A small-molecule ligand and the protein it binds are described below.
Small molecule (SMILES): CC(=O)N[C@H]1[C@H](O[C@H]2[C@H](O)[C@@H](NC(C)=O)CO[C@@H]2CO)O[C@H](CO)[C@@H](O[C@H]2O[C@H](CO)[C@@H](O[C@@H]3O[C@H](CO)[C@@H](O)[C@H](O)[C@@H]3O)[C@H](O)[C@@H]2O)[C@@H]1O

Binding-site contacts:
Ligand atom O6 contacts residue LYS75 of chain 1.A at 4.3 Å.
Ligand atom C5 contacts residue ASN204 of chain 1.A at 4.2 Å.
Ligand atom C8 contacts residue GLU214 of chain 1.A at 3.7 Å.
Ligand atom C6 contacts residue TRP208 of chain 1.A at 3.8 Å (hydrophobic).
Ligand atom O7 contacts residue TRP208 of chain 1.A at 3.5 Å.
Ligand atom C6 contacts residue ASP205 of chain 1.A at 3.7 Å.
Ligand atom C2 contacts residue ASN204 of chain 1.A at 2.8 Å.
Ligand atom O5 contacts residue TRP208 of chain 1.A at 3.8 Å.
Ligand atom C4 contacts residue GLU214 of chain 1.A at 3.4 Å.
Ligand atom O7 contacts residue ASN204 of chain 1.A at 3.4 Å (h-bond).
Ligand atom C8 contacts residue LEU93 of chain 1.A at 3.9 Å (hydrophobic).
Ligand atom O7 contacts residue LEU93 of chain 1.A at 4.2 Å.
Ligand atom C3 contacts residue ASN204 of chain 1.A at 4.2 Å.
Ligand atom O5 contacts residue ASP205 of chain 1.A at 3.2 Å (salt-bridge).
Ligand atom O6 contacts residue GLU209 of chain 1.A at 3.7 Å.
Ligand atom C6 contacts residue GLU209 of chain 1.A at 4.2 Å.
Ligand atom C8 contacts residue GLN244 of chain 1.A at 3.8 Å.
Ligand atom C7 contacts residue LEU93 of chain 1.A at 4.3 Å (hydrophobic).
Ligand atom C7 contacts residue ALA243 of chain 1.A at 4.4 Å (hydrophobic).
Ligand atom C1 contacts residue ASN204 of chain 1.A at 2.1 Å.
Ligand atom O3 contacts residue GLU214 of chain 1.A at 3.5 Å (salt-bridge).
Ligand atom C3 contacts residue GLU214 of chain 1.A at 4.0 Å.
Ligand atom C1 contacts residue ASP205 of chain 1.A at 4.2 Å.
Ligand atom O6 contacts residue ASP205 of chain 1.A at 2.7 Å (salt-bridge).
Ligand atom C5 contacts residue TRP208 of chain 1.A at 3.7 Å (hydrophobic).
Ligand atom O6 contacts residue SER77 of chain 1.A at 4.5 Å.
Ligand atom N2 contacts residue ASN204 of chain 1.A at 3.0 Å (h-bond).
Ligand atom C6 contacts residue LYS75 of chain 1.A at 3.6 Å.
Ligand atom C8 contacts residue ALA243 of chain 1.A at 3.8 Å (hydrophobic).
Ligand atom C8 contacts residue ARG225 of chain 1.A at 4.1 Å.
Ligand atom C1 contacts residue TRP208 of chain 1.A at 3.5 Å (hydrophobic).
Ligand atom O4 contacts residue GLU214 of chain 1.A at 2.6 Å (salt-bridge).
Ligand atom C5 contacts residue ASP205 of chain 1.A at 4.0 Å.
Ligand atom O5 contacts residue ASN204 of chain 1.A at 2.8 Å (h-bond).
Ligand atom C7 contacts residue TRP208 of chain 1.A at 4.2 Å (hydrophobic).
Ligand atom C8 contacts residue ASN204 of chain 1.A at 4.3 Å.
Ligand atom O6 contacts residue ARG74 of chain 1.A at 4.2 Å.
Ligand atom C7 contacts residue ASN204 of chain 1.A at 3.3 Å.
Ligand atom C8 contacts residue TRP208 of chain 1.A at 4.3 Å (hydrophobic).

Sequence of chain 1.A:
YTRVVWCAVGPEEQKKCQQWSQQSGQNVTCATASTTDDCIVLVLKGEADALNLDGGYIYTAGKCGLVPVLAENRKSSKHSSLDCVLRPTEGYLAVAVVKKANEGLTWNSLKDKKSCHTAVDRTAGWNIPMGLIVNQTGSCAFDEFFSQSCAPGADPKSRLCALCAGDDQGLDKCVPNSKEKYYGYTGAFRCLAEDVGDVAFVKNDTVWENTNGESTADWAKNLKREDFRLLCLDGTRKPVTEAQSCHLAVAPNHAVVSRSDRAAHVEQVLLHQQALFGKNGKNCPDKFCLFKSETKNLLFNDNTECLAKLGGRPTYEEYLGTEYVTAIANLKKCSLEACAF